Sequence of chain 1.B:
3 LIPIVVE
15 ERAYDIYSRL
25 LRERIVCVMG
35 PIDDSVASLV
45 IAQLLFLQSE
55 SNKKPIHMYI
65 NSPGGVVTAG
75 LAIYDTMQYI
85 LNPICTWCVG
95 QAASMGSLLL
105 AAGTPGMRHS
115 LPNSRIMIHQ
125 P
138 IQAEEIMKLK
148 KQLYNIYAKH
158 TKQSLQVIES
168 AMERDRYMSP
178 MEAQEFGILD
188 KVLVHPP

Sequence of chain 1.C:
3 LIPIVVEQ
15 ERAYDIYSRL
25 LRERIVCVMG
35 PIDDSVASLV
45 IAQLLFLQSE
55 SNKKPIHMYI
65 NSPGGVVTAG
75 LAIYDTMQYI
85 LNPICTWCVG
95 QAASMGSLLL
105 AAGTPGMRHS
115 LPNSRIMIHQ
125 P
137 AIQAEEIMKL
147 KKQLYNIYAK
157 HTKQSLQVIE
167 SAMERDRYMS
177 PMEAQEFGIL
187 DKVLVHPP

A protein and the small-molecule ligand that binds it are described below.
Small molecule (SMILES): O=C(NCc1ccc(Br)cc1)N1CCN(Cc2cc(F)cc(F)c2)CC1

Binding-site contacts:
Ligand atom C3 contacts residue LEU24 of chain 1.C at 3.7 Å (hydrophobic).
Ligand atom BR1 contacts residue PHE50 of chain 1.B at 3.8 Å.
Ligand atom C14 contacts residue TYR63 of chain 1.C at 3.5 Å (hydrophobic).
Ligand atom C20 contacts residue TYR83 of chain 1.B at 3.8 Å (hydrophobic).
Ligand atom N12 contacts residue TYR63 of chain 1.C at 3.8 Å.
Ligand atom C5 contacts residue GLU27 of chain 1.C at 3.9 Å.
Ligand atom F26 contacts residue TYR83 of chain 1.B at 3.2 Å.
Ligand atom C18 contacts residue TYR63 of chain 1.C at 3.7 Å (hydrophobic).
Ligand atom C19 contacts residue TYR63 of chain 1.C at 3.9 Å (hydrophobic).
Ligand atom C6 contacts residue GLU27 of chain 1.C at 3.5 Å.
Ligand atom F25 contacts residue TYR63 of chain 1.C at 3.7 Å.
Ligand atom BR1 contacts residue LEU24 of chain 1.C at 3.5 Å.
Ligand atom C23 contacts residue VAL93 of chain 1.C at 3.6 Å (hydrophobic).
Ligand atom F25 contacts residue ILE45 of chain 1.B at 3.6 Å.
Ligand atom C13 contacts residue TYR63 of chain 1.C at 3.3 Å (hydrophobic).
Ligand atom C3 contacts residue ILE29 of chain 1.C at 3.9 Å (hydrophobic).
Ligand atom C7 contacts residue GLU27 of chain 1.C at 3.4 Å.
Ligand atom C2 contacts residue SER53 of chain 1.B at 3.9 Å.
Ligand atom C16 contacts residue TYR63 of chain 1.C at 3.5 Å (hydrophobic).
Ligand atom C6 contacts residue SER53 of chain 1.B at 3.4 Å.
Ligand atom C4 contacts residue ILE29 of chain 1.C at 4.0 Å (hydrophobic).
Ligand atom C23 contacts residue LEU49 of chain 1.B at 4.0 Å (hydrophobic).
Ligand atom C2 contacts residue GLU27 of chain 1.C at 3.8 Å.
Ligand atom C13 contacts residue LEU49 of chain 1.B at 4.0 Å (hydrophobic).
Ligand atom C14 contacts residue LEU49 of chain 1.B at 3.9 Å (hydrophobic).
Ligand atom C16 contacts residue TRP91 of chain 1.C at 3.6 Å (hydrophobic).
Ligand atom C3 contacts residue LEU49 of chain 1.B at 4.0 Å (hydrophobic).
Ligand atom C14 contacts residue TYR83 of chain 1.B at 3.8 Å (hydrophobic).
Ligand atom F26 contacts residue LEU115 of chain 1.C at 4.0 Å.
Ligand atom C18 contacts residue TRP91 of chain 1.C at 3.5 Å (hydrophobic).
Ligand atom F26 contacts residue THR80 of chain 1.B at 3.5 Å.
Ligand atom C22 contacts residue THR80 of chain 1.B at 3.5 Å.
Ligand atom O11 contacts residue ILE29 of chain 1.C at 4.0 Å.
Ligand atom C7 contacts residue SER53 of chain 1.B at 3.3 Å.
Ligand atom C17 contacts residue HIS61 of chain 1.C at 4.0 Å.
Ligand atom F25 contacts residue VAL93 of chain 1.C at 3.3 Å.
Ligand atom N15 contacts residue TYR63 of chain 1.C at 2.8 Å (h-bond).
Ligand atom C22 contacts residue VAL93 of chain 1.C at 3.9 Å (hydrophobic).
Ligand atom C24 contacts residue TYR63 of chain 1.C at 3.4 Å (hydrophobic).
Ligand atom C17 contacts residue TYR63 of chain 1.C at 3.5 Å (hydrophobic).